Sequence of chain 1.C:
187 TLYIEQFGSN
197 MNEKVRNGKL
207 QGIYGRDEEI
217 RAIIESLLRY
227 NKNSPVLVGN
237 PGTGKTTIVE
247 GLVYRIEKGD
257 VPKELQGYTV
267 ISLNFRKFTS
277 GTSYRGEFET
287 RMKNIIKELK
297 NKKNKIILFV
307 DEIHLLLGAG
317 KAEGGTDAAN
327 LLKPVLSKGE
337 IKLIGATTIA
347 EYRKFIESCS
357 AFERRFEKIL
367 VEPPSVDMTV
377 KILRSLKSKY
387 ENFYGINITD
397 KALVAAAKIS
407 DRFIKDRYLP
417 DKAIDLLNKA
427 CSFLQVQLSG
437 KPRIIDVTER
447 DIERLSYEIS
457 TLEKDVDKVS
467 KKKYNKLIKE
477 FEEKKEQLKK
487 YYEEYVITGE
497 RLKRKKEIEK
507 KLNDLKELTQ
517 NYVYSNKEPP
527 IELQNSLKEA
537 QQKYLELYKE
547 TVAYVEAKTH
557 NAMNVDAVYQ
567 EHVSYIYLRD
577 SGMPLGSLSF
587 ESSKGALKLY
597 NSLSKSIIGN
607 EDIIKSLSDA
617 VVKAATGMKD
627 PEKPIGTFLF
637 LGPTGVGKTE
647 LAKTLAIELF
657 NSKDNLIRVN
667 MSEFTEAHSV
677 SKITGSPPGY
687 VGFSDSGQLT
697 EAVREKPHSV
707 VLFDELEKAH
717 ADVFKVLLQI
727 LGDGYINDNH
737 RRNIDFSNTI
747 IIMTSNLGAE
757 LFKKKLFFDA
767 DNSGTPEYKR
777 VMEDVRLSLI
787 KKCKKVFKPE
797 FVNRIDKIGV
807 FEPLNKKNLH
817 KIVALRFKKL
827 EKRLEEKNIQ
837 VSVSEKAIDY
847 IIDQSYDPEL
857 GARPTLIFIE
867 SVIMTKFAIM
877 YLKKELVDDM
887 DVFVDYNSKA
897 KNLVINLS

Sequence of chain 1.B:
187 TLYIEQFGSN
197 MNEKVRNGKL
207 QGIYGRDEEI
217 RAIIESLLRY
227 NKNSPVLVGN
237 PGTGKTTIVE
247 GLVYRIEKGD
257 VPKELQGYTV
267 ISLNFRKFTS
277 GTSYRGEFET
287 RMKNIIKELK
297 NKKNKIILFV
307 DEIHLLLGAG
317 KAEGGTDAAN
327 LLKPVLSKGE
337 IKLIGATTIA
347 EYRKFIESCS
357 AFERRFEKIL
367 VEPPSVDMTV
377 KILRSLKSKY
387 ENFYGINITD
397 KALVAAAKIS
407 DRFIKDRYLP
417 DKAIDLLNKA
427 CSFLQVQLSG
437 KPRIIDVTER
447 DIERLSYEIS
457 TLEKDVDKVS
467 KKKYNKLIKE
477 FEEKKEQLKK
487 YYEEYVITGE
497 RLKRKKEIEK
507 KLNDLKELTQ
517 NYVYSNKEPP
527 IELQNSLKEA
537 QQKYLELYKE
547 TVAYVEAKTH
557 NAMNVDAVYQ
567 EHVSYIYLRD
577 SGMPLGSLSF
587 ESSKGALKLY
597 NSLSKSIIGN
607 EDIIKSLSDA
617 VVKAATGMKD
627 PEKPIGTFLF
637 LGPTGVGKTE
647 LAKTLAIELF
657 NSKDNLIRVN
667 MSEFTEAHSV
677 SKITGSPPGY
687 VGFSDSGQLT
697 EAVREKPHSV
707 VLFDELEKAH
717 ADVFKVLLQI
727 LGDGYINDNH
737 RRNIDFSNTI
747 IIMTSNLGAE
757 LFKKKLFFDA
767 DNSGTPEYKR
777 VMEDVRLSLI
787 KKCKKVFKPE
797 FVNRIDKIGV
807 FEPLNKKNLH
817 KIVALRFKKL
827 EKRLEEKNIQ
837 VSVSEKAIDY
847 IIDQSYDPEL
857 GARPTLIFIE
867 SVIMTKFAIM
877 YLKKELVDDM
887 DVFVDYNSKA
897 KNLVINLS

Binding-site contacts:
Ligand atom O2A contacts residue LYS644 of chain 1.C at 3.6 Å (salt-bridge).
Ligand atom N1 contacts residue ILE603 of chain 1.C at 3.5 Å.
Ligand atom O2' contacts residue LYS825 of chain 1.C at 3.7 Å.
Ligand atom O1B contacts residue LYS644 of chain 1.C at 3.6 Å (salt-bridge).
Ligand atom PA contacts residue ARG859 of chain 1.C at 3.6 Å.
Ligand atom O2B contacts residue ARG800 of chain 1.B at 3.5 Å (salt-bridge).
Ligand atom O5' contacts residue ARG859 of chain 1.C at 3.5 Å (salt-bridge).
Ligand atom O3G contacts residue THR640 of chain 1.C at 3.3 Å.
Ligand atom O2G contacts residue GLU796 of chain 1.B at 3.5 Å (salt-bridge).
Ligand atom O2A contacts residue GLU646 of chain 1.C at 3.0 Å (salt-bridge).
Ligand atom O3A contacts residue THR645 of chain 1.C at 3.0 Å (h-bond).
Ligand atom C3' contacts residue ARG822 of chain 1.C at 3.5 Å.
Ligand atom N7 contacts residue GLY643 of chain 1.C at 3.2 Å.
Ligand atom O3G contacts residue GLY641 of chain 1.C at 3.2 Å (h-bond).
Ligand atom C2 contacts residue GLU646 of chain 1.C at 3.6 Å.
Ligand atom C2 contacts residue SER602 of chain 1.C at 3.5 Å.
Ligand atom O3G contacts residue LYS644 of chain 1.C at 3.1 Å.
Ligand atom N3 contacts residue GLU646 of chain 1.C at 3.5 Å.
Ligand atom N7 contacts residue VAL642 of chain 1.C at 3.3 Å (h-bond).
Ligand atom O2B contacts residue THR645 of chain 1.C at 3.4 Å.
Ligand atom O3' contacts residue LEU862 of chain 1.C at 3.6 Å.
Ligand atom O3B contacts residue ARG859 of chain 1.C at 3.6 Å (salt-bridge).
Ligand atom O1A contacts residue ARG859 of chain 1.C at 3.7 Å.
Ligand atom O1A contacts residue GLY643 of chain 1.C at 3.6 Å (h-bond).
Ligand atom S1G contacts residue THR640 of chain 1.C at 3.1 Å.
Ligand atom O3G contacts residue PRO639 of chain 1.C at 3.8 Å.
Ligand atom O2A contacts residue THR645 of chain 1.C at 2.4 Å (h-bond).
Ligand atom O1B contacts residue THR645 of chain 1.C at 2.8 Å (h-bond).
Ligand atom C4' contacts residue ARG859 of chain 1.C at 3.6 Å.
Ligand atom O2' contacts residue GLU646 of chain 1.C at 3.5 Å (salt-bridge).
Ligand atom S1G contacts residue GLU796 of chain 1.B at 2.8 Å (salt-bridge).
Ligand atom O3' contacts residue ARG822 of chain 1.C at 2.3 Å (salt-bridge).
Ligand atom O2' contacts residue ARG822 of chain 1.C at 3.1 Å (salt-bridge).
Ligand atom PB contacts residue THR645 of chain 1.C at 3.3 Å.
Ligand atom O3A contacts residue ARG859 of chain 1.C at 3.1 Å (salt-bridge).
Ligand atom N6 contacts residue ILE603 of chain 1.C at 3.8 Å.
Ligand atom C8 contacts residue GLY643 of chain 1.C at 3.4 Å.
Ligand atom C2' contacts residue GLU646 of chain 1.C at 3.5 Å.
Ligand atom O2A contacts residue GLY643 of chain 1.C at 3.6 Å.
Ligand atom PA contacts residue THR645 of chain 1.C at 3.3 Å.

This small molecule binds to this protein.
Small molecule (SMILES): Nc1ncnc2c1ncn2[C@@H]1O[C@H](COP(=O)(O)OP(=O)(O)OP(O)(O)=S)[C@@H](O)[C@H]1O